Sequence of chain 10.A:
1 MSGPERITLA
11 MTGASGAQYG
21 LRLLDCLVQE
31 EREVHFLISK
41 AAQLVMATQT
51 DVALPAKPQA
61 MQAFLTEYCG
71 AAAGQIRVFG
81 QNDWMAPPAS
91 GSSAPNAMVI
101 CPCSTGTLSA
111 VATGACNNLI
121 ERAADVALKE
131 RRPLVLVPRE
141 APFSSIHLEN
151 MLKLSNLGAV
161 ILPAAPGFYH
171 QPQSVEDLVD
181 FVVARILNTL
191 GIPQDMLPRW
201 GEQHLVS

Sequence of chain 12.A:
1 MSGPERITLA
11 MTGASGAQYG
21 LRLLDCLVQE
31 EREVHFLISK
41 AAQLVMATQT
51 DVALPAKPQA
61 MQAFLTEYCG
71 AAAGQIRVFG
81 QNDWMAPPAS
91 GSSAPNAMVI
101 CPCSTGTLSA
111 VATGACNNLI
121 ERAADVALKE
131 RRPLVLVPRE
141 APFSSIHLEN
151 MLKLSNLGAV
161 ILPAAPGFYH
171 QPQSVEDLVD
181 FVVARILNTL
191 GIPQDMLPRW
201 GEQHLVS

The small molecule below binds the protein below.
Small molecule (SMILES): CC(C)=CCOP(=O)(O)O

Binding-site contacts:
Ligand atom CAF contacts residue FMN1 of chain 12.C at 3.4 Å.
Ligand atom CAA contacts residue ALA89 of chain 2.A at 3.8 Å (hydrophobic).
Ligand atom CAI contacts residue FMN1 of chain 12.C at 3.6 Å.
Ligand atom PAJ contacts residue SER90 of chain 2.A at 3.7 Å.
Ligand atom PAJ contacts residue TYR169 of chain 12.A at 3.8 Å.
Ligand atom OAH contacts residue ARG122 of chain 2.A at 3.4 Å (salt-bridge).
Ligand atom OAD contacts residue LYS129 of chain 2.A at 2.7 Å (salt-bridge).
Ligand atom OAC contacts residue ARG139 of chain 10.A at 3.2 Å (salt-bridge).
Ligand atom PAJ contacts residue LYS129 of chain 2.A at 3.7 Å.
Ligand atom OAD contacts residue GLU140 of chain 10.A at 3.8 Å.
Ligand atom CAF contacts residue ARG122 of chain 2.A at 3.6 Å.
Ligand atom OAD contacts residue SER90 of chain 2.A at 3.6 Å (h-bond).
Ligand atom OAD contacts residue ARG185 of chain 12.A at 2.7 Å (salt-bridge).
Ligand atom OAE contacts residue GLU140 of chain 10.A at 2.4 Å (salt-bridge).
Ligand atom OAE contacts residue LYS129 of chain 2.A at 3.8 Å.
Ligand atom CAA contacts residue TRP200 of chain 12.A at 3.7 Å (hydrophobic).
Ligand atom CAG contacts residue FMN1 of chain 12.C at 3.4 Å.
Ligand atom CAB contacts residue TYR169 of chain 12.A at 3.7 Å (hydrophobic).
Ligand atom OAE contacts residue ARG122 of chain 2.A at 2.9 Å (salt-bridge).
Ligand atom CAA contacts residue TRP84 of chain 2.A at 3.4 Å (hydrophobic).
Ligand atom PAJ contacts residue GLU140 of chain 10.A at 3.5 Å.
Ligand atom OAH contacts residue SER90 of chain 2.A at 2.8 Å (h-bond).
Ligand atom CAA contacts residue FMN1 of chain 12.C at 3.6 Å.
Ligand atom CAF contacts residue ALA89 of chain 2.A at 3.5 Å (hydrophobic).
Ligand atom OAC contacts residue GLU140 of chain 10.A at 3.8 Å.
Ligand atom PAJ contacts residue ARG185 of chain 12.A at 3.6 Å.
Ligand atom OAH contacts residue TYR169 of chain 12.A at 3.8 Å.
Ligand atom CAG contacts residue TYR169 of chain 12.A at 3.6 Å (hydrophobic).
Ligand atom OAC contacts residue ARG185 of chain 12.A at 3.1 Å (salt-bridge).
Ligand atom OAE contacts residue ARG139 of chain 10.A at 3.7 Å.
Ligand atom CAB contacts residue FMN1 of chain 12.C at 3.7 Å.
Ligand atom PAJ contacts residue ARG122 of chain 2.A at 3.8 Å.
Ligand atom CAB contacts residue TRP200 of chain 12.A at 3.8 Å (hydrophobic).
Ligand atom OAD contacts residue GLY91 of chain 2.A at 2.8 Å (h-bond).
Ligand atom OAH contacts residue GLY91 of chain 2.A at 3.9 Å.
Ligand atom CAF contacts residue SER90 of chain 2.A at 3.7 Å.
Ligand atom CAI contacts residue SER90 of chain 2.A at 3.6 Å.
Ligand atom CAG contacts residue SER90 of chain 2.A at 3.8 Å.
Ligand atom OAC contacts residue TYR169 of chain 12.A at 3.0 Å (h-bond).
Ligand atom CAG contacts residue ARG122 of chain 2.A at 3.7 Å.

Sequence of chain 2.A:
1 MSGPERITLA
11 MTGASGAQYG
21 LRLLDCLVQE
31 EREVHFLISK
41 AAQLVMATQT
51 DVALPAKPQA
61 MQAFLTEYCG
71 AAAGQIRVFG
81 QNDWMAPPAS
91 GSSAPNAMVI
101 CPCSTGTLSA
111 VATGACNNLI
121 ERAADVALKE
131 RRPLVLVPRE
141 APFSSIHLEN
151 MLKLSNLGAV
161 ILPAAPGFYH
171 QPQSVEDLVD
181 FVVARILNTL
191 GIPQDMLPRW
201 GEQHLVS